Sequence of chain 1.K:
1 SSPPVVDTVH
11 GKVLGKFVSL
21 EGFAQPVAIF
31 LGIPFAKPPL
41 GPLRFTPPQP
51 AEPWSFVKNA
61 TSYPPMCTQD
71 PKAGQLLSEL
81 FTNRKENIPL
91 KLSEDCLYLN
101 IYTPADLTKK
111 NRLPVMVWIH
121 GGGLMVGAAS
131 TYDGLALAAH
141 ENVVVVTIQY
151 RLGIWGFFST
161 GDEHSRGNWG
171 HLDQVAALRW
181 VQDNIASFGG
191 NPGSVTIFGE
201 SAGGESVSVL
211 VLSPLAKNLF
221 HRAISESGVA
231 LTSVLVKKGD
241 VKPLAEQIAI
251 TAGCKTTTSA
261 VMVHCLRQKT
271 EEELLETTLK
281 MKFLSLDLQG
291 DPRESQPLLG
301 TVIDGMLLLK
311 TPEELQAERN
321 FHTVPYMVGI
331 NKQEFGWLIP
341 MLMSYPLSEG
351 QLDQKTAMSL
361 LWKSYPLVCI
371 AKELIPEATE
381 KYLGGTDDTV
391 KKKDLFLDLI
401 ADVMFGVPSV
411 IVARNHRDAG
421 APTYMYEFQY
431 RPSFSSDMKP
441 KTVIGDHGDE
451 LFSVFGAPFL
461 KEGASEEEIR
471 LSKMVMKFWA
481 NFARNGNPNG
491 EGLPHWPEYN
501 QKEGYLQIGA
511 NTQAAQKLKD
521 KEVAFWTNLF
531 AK

Binding-site contacts:
Ligand atom O2 contacts residue ASN59 of chain 1.K at 3.4 Å (h-bond).
Ligand atom O7 contacts residue TYR98 of chain 1.K at 3.9 Å.
Ligand atom O9 contacts residue PRO64 of chain 1.K at 3.4 Å.
Ligand atom O1A contacts residue ALA60 of chain 1.K at 3.7 Å.
Ligand atom C5 contacts residue ASN59 of chain 1.K at 4.4 Å.
Ligand atom O2 contacts residue ALA60 of chain 1.K at 3.9 Å.
Ligand atom C4 contacts residue ASN59 of chain 1.K at 3.6 Å.
Ligand atom C11 contacts residue LYS242 of chain 1.L at 3.5 Å.
Ligand atom O9 contacts residue TYR63 of chain 1.K at 3.1 Å (h-bond).
Ligand atom C1 contacts residue ASN59 of chain 1.K at 4.2 Å.
Ligand atom C9 contacts residue PRO65 of chain 1.K at 3.2 Å (hydrophobic).
Ligand atom O1B contacts residue GLY32 of chain 1.K at 3.5 Å (h-bond).
Ligand atom O1B contacts residue TYR98 of chain 1.K at 4.3 Å.
Ligand atom O1A contacts residue GLY32 of chain 1.K at 3.4 Å (h-bond).
Ligand atom C9 contacts residue PRO64 of chain 1.K at 3.5 Å (hydrophobic).
Ligand atom C3 contacts residue ASN59 of chain 1.K at 2.8 Å.
Ligand atom O2 contacts residue GLY32 of chain 1.K at 3.7 Å.
Ligand atom C9 contacts residue TYR63 of chain 1.K at 3.8 Å (hydrophobic).
Ligand atom O8 contacts residue THR258 of chain 1.L at 4.2 Å.
Ligand atom C2 contacts residue LYS58 of chain 1.K at 4.4 Å.
Ligand atom O2 contacts residue LEU31 of chain 1.K at 4.2 Å.
Ligand atom C8 contacts residue PRO65 of chain 1.K at 4.3 Å (hydrophobic).
Ligand atom C4 contacts residue LYS58 of chain 1.K at 4.3 Å.
Ligand atom O1A contacts residue LYS58 of chain 1.K at 2.8 Å.
Ligand atom C1 contacts residue GLY32 of chain 1.K at 3.4 Å.
Ligand atom O1A contacts residue ASN59 of chain 1.K at 3.8 Å.
Ligand atom C1 contacts residue LYS58 of chain 1.K at 3.3 Å.
Ligand atom O4 contacts residue ASN59 of chain 1.K at 3.3 Å (h-bond).
Ligand atom C2 contacts residue ASN59 of chain 1.K at 3.6 Å.
Ligand atom O10 contacts residue SER62 of chain 1.K at 4.3 Å.
Ligand atom O1B contacts residue PRO34 of chain 1.K at 4.0 Å.
Ligand atom O8 contacts residue THR257 of chain 1.L at 3.9 Å.
Ligand atom O1B contacts residue LYS58 of chain 1.K at 3.5 Å.
Ligand atom C10 contacts residue LYS242 of chain 1.L at 4.3 Å.
Ligand atom O9 contacts residue SER62 of chain 1.K at 3.3 Å (h-bond).
Ligand atom C8 contacts residue THR258 of chain 1.L at 4.3 Å.
Ligand atom C2 contacts residue GLY32 of chain 1.K at 4.1 Å.
Ligand atom O9 contacts residue PRO65 of chain 1.K at 4.1 Å.
Ligand atom O7 contacts residue GLY32 of chain 1.K at 3.7 Å.
Ligand atom C3 contacts residue LYS58 of chain 1.K at 3.9 Å.

A protein and the small-molecule ligand that binds it are described below.
Small molecule (SMILES): CC(=O)N[C@H]1[C@H]([C@H](O)[C@H](O)CO)O[C@@](O)(C(=O)O)C[C@@H]1O

Sequence of chain 1.L:
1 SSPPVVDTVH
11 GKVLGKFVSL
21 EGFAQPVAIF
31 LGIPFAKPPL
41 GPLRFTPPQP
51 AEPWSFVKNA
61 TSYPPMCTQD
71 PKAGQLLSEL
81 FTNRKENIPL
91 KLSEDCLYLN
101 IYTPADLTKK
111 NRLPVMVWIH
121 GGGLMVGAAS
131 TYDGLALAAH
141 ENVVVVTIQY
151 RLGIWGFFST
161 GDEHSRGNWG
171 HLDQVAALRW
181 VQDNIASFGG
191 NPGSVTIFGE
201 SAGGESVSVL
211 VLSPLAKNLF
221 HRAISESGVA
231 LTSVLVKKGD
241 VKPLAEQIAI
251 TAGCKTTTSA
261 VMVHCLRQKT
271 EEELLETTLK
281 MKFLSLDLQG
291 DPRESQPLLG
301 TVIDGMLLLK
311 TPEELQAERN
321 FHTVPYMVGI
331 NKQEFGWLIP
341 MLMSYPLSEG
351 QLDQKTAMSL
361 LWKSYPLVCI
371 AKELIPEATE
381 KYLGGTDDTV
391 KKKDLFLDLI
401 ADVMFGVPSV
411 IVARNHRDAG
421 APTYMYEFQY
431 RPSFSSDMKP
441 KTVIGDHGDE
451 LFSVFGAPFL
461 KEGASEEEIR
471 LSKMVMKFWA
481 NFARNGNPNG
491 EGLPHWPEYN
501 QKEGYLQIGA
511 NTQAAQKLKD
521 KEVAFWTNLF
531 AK